Sequence of chain 1.D:
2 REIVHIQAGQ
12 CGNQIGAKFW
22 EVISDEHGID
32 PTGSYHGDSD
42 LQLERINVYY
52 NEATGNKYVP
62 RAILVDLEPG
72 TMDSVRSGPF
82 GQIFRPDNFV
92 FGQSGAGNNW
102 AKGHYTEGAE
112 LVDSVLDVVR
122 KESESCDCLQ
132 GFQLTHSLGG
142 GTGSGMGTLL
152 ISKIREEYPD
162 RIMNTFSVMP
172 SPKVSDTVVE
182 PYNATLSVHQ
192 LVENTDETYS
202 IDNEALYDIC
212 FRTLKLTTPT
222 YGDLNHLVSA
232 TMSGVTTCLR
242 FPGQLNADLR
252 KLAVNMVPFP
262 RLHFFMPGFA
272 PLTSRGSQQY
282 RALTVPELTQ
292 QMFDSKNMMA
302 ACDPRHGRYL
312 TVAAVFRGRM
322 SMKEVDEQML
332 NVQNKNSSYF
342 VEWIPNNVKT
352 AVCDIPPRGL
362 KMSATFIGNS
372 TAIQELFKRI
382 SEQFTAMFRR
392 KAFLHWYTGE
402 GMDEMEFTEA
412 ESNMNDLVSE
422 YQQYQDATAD

Binding-site contacts:
Ligand atom C31 contacts residue GLN15 of chain 1.D at 3.5 Å.
Ligand atom C19 contacts residue PRO220 of chain 1.D at 3.4 Å (hydrophobic).
Ligand atom O4 contacts residue TYR222 of chain 1.D at 2.7 Å (h-bond).
Ligand atom N5 contacts residue ASP177 of chain 1.D at 3.1 Å (salt-bridge).
Ligand atom C5 contacts residue TYR222 of chain 1.D at 3.7 Å (hydrophobic).
Ligand atom C28 contacts residue ASP177 of chain 1.D at 3.3 Å.
Ligand atom C8 contacts residue THR221 of chain 1.D at 3.8 Å.
Ligand atom C36 contacts residue GLN11 of chain 1.D at 3.8 Å.
Ligand atom N5 contacts residue PRO173 of chain 1.D at 3.8 Å.
Ligand atom C17 contacts residue VAL175 of chain 1.D at 3.2 Å (hydrophobic).
Ligand atom C36 contacts residue GLN15 of chain 1.D at 3.9 Å.
Ligand atom C35 contacts residue GLN11 of chain 1.D at 3.0 Å.
Ligand atom C24 contacts residue PRO220 of chain 1.D at 3.4 Å (hydrophobic).
Ligand atom C35 contacts residue TYR222 of chain 1.D at 3.7 Å (hydrophobic).
Ligand atom C30 contacts residue GLN15 of chain 1.D at 3.5 Å.
Ligand atom C18 contacts residue VAL175 of chain 1.D at 3.8 Å (hydrophobic).
Ligand atom O2 contacts residue GLY223 of chain 1.D at 3.3 Å (h-bond).
Ligand atom N1 contacts residue TYR222 of chain 1.D at 3.7 Å.
Ligand atom C18 contacts residue LYS174 of chain 1.D at 3.2 Å.
Ligand atom C38 contacts residue ARG276 of chain 1.D at 3.9 Å.
Ligand atom C11 contacts residue PRO220 of chain 1.D at 3.5 Å (hydrophobic).
Ligand atom C36 contacts residue TYR222 of chain 1.D at 3.5 Å (hydrophobic).
Ligand atom C24 contacts residue THR219 of chain 1.D at 3.5 Å.
Ligand atom C18 contacts residue TYR208 of chain 1.D at 3.6 Å (hydrophobic).
Ligand atom O2 contacts residue TYR222 of chain 1.D at 3.6 Å (h-bond).
Ligand atom C16 contacts residue PRO220 of chain 1.D at 3.9 Å (hydrophobic).
Ligand atom O4 contacts residue THR221 of chain 1.D at 3.1 Å.
Ligand atom C37 contacts residue GDP1 of chain 1.M at 3.4 Å.
Ligand atom O3 contacts residue PRO220 of chain 1.D at 3.9 Å.
Ligand atom O2 contacts residue THR221 of chain 1.D at 2.6 Å (h-bond).
Ligand atom C26 contacts residue ASP177 of chain 1.D at 3.9 Å.
Ligand atom C36 contacts residue GDP1 of chain 1.M at 3.0 Å.
Ligand atom C37 contacts residue TYR222 of chain 1.D at 3.5 Å (hydrophobic).
Ligand atom S1 contacts residue GLY223 of chain 1.D at 3.8 Å.
Ligand atom C27 contacts residue LYS174 of chain 1.D at 3.6 Å.
Ligand atom O6 contacts residue ASP177 of chain 1.D at 3.9 Å.
Ligand atom C34 contacts residue GLN11 of chain 1.D at 3.5 Å.
Ligand atom C12 contacts residue PRO220 of chain 1.D at 3.3 Å (hydrophobic).
Ligand atom C37 contacts residue GLN15 of chain 1.D at 3.7 Å.
Ligand atom N5 contacts residue VAL175 of chain 1.D at 3.8 Å.

This small molecule binds to this protein.
Small molecule (SMILES): CC[C@H](C)[C@@H]([C@@H](CC(=O)N1CCC[C@H]1[C@H](OC)[C@@H](C)C(=O)N[C@@H](Cc1ccccc1)c1nccs1)OC)N(C)C(=O)[C@@H](NC(=O)C(C)(C)N)C(C)C